Binding-site contacts:
Ligand atom CA contacts residue ASP127 of chain 1.B at 3.5 Å.
Ligand atom C3' contacts residue GLU147 of chain 1.B at 3.4 Å.
Ligand atom C5' contacts residue GLN93 of chain 1.B at 3.5 Å.
Ligand atom C2 contacts residue ILE148 of chain 1.B at 3.2 Å (hydrophobic).
Ligand atom SD contacts residue ASP127 of chain 1.B at 3.2 Å (salt-bridge).
Ligand atom N1 contacts residue ALA179 of chain 1.B at 3.1 Å (h-bond).
Ligand atom CA contacts residue HIS103 of chain 1.B at 3.4 Å.
Ligand atom CA contacts residue ASP196 of chain 1.B at 3.3 Å.
Ligand atom O2' contacts residue GLN72 of chain 1.B at 2.9 Å (h-bond).
Ligand atom C2' contacts residue GLU147 of chain 1.B at 3.5 Å.
Ligand atom CG contacts residue 2MH1 of chain 1.J at 3.6 Å.
Ligand atom O3' contacts residue VAL152 of chain 1.B at 3.3 Å.
Ligand atom N6 contacts residue PRO203 of chain 1.B at 3.2 Å (h-bond).
Ligand atom CA contacts residue TYR102 of chain 1.B at 3.5 Å (hydrophobic).
Ligand atom C4 contacts residue ILE148 of chain 1.B at 3.6 Å (hydrophobic).
Ligand atom C2 contacts residue CYS146 of chain 1.B at 3.5 Å (hydrophobic).
Ligand atom N contacts residue ASP196 of chain 1.B at 2.5 Å (salt-bridge).
Ligand atom C1' contacts residue GLU147 of chain 1.B at 3.2 Å.
Ligand atom CB contacts residue GLN93 of chain 1.B at 3.3 Å.
Ligand atom N3 contacts residue GLY124 of chain 1.B at 3.5 Å.
Ligand atom C3' contacts residue LEU88 of chain 1.B at 3.6 Å (hydrophobic).
Ligand atom CE contacts residue ASP127 of chain 1.B at 3.0 Å.
Ligand atom O2' contacts residue GLU147 of chain 1.B at 2.5 Å (salt-bridge).
Ligand atom N6 contacts residue LEU207 of chain 1.B at 3.7 Å.
Ligand atom N6 contacts residue ASP178 of chain 1.B at 3.2 Å (salt-bridge).
Ligand atom N3 contacts residue ILE148 of chain 1.B at 3.2 Å (h-bond).
Ligand atom O4' contacts residue GLY124 of chain 1.B at 3.6 Å.
Ligand atom C5' contacts residue ASP196 of chain 1.B at 3.7 Å.
Ligand atom C8 contacts residue SER198 of chain 1.B at 3.6 Å.
Ligand atom C4' contacts residue GLU147 of chain 1.B at 3.5 Å.
Ligand atom N7 contacts residue PRO203 of chain 1.B at 3.4 Å.
Ligand atom C4' contacts residue GLY125 of chain 1.B at 3.6 Å.
Ligand atom O4' contacts residue SER198 of chain 1.B at 3.7 Å.
Ligand atom CG contacts residue GLN93 of chain 1.B at 3.3 Å.
Ligand atom N7 contacts residue ALA204 of chain 1.B at 3.2 Å (h-bond).
Ligand atom CB contacts residue ASP127 of chain 1.B at 3.3 Å.
Ligand atom N6 contacts residue THR206 of chain 1.B at 3.5 Å (h-bond).
Ligand atom N contacts residue ASP127 of chain 1.B at 2.5 Å (salt-bridge).
Ligand atom O3' contacts residue GLU147 of chain 1.B at 2.6 Å (salt-bridge).
Ligand atom N contacts residue HIS103 of chain 1.B at 2.9 Å (h-bond).

Sequence of chain 1.B:
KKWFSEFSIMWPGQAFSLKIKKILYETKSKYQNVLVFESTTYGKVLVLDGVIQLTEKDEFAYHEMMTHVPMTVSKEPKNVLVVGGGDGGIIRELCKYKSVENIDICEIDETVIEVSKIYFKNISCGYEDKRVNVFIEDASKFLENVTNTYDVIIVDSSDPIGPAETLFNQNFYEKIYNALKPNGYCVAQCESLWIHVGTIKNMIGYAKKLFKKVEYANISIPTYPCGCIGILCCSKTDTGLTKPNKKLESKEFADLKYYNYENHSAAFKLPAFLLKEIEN

A small-molecule ligand and the protein it binds are described below.
Small molecule (SMILES): C[S@@H](CCCN)C[C@H]1O[C@@H](n2cnc3c(N)ncnc32)[C@H](O)[C@@H]1O